Sequence of chain 1.A:
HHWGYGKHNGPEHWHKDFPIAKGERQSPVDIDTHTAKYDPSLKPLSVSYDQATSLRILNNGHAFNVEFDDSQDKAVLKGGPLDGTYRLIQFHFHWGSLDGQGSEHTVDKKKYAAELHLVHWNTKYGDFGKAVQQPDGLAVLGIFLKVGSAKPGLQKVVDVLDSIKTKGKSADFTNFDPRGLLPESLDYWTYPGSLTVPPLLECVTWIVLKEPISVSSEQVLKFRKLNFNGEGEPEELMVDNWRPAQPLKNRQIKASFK

A small-molecule ligand and the protein it binds are described below.
Small molecule (SMILES): NS(=O)(=O)c1c(F)c(F)c(SCCO)c(F)c1NC1CCCCCCC1

Binding-site contacts:
Ligand atom F17 contacts residue HIS96 of chain 1.A at 3.8 Å.
Ligand atom S8 contacts residue HIS94 of chain 1.A at 3.7 Å.
Ligand atom F17 contacts residue VAL199 of chain 1.A at 3.4 Å.
Ligand atom N7 contacts residue GLN92 of chain 1.A at 3.2 Å (h-bond).
Ligand atom O10 contacts residue HIS94 of chain 1.A at 3.3 Å.
Ligand atom C13 contacts residue ASN62 of chain 1.A at 3.6 Å.
Ligand atom N7 contacts residue HIS94 of chain 1.A at 3.7 Å.
Ligand atom F16 contacts residue VAL199 of chain 1.A at 3.3 Å.
Ligand atom S12 contacts residue ASN62 of chain 1.A at 3.4 Å (h-bond).
Ligand atom O10 contacts residue ZN1 of chain 1.B at 3.6 Å.
Ligand atom C3 contacts residue ZN1 of chain 1.B at 3.5 Å.
Ligand atom O9 contacts residue LEU197 of chain 1.A at 3.4 Å.
Ligand atom N11 contacts residue HIS119 of chain 1.A at 3.3 Å (h-bond).
Ligand atom F16 contacts residue ZN1 of chain 1.B at 3.2 Å.
Ligand atom N11 contacts residue ZN1 of chain 1.B at 2.0 Å.
Ligand atom C3 contacts residue VAL199 of chain 1.A at 3.8 Å (hydrophobic).
Ligand atom C26 contacts residue GLN92 of chain 1.A at 3.8 Å.
Ligand atom C26 contacts residue PHE130 of chain 1.A at 3.7 Å (hydrophobic).
Ligand atom F17 contacts residue TYR7 of chain 1.A at 3.6 Å.
Ligand atom N11 contacts residue HIS94 of chain 1.A at 3.4 Å (h-bond).
Ligand atom N11 contacts residue THR198 of chain 1.A at 2.7 Å (h-bond).
Ligand atom F16 contacts residue HIS96 of chain 1.A at 2.9 Å.
Ligand atom N11 contacts residue HIS96 of chain 1.A at 3.4 Å (h-bond).
Ligand atom C2 contacts residue HIS96 of chain 1.A at 3.8 Å.
Ligand atom S8 contacts residue ZN1 of chain 1.B at 3.1 Å.
Ligand atom C25 contacts residue PHE130 of chain 1.A at 3.6 Å (hydrophobic).
Ligand atom C19 contacts residue GLN92 of chain 1.A at 3.6 Å.
Ligand atom F18 contacts residue ASN67 of chain 1.A at 3.4 Å.
Ligand atom C2 contacts residue VAL199 of chain 1.A at 3.6 Å (hydrophobic).
Ligand atom C4 contacts residue HIS94 of chain 1.A at 3.4 Å.
Ligand atom C24 contacts residue PHE130 of chain 1.A at 3.5 Å (hydrophobic).
Ligand atom C1 contacts residue VAL199 of chain 1.A at 3.8 Å (hydrophobic).
Ligand atom O9 contacts residue VAL199 of chain 1.A at 3.8 Å.
Ligand atom O10 contacts residue VAL121 of chain 1.A at 3.8 Å.
Ligand atom C2 contacts residue ZN1 of chain 1.B at 3.5 Å.
Ligand atom O9 contacts residue THR198 of chain 1.A at 2.8 Å (h-bond).
Ligand atom F16 contacts residue THR198 of chain 1.A at 3.1 Å.
Ligand atom C2 contacts residue HIS94 of chain 1.A at 3.5 Å.
Ligand atom F18 contacts residue GLN92 of chain 1.A at 3.2 Å.
Ligand atom C3 contacts residue HIS94 of chain 1.A at 3.4 Å.